The small molecule below binds the protein below.
Small molecule (SMILES): CC(=O)N[C@@H]1[C@@H](O)[C@H](O)[C@@H](CO)O[C@H]1O

Sequence of chain 1.A:
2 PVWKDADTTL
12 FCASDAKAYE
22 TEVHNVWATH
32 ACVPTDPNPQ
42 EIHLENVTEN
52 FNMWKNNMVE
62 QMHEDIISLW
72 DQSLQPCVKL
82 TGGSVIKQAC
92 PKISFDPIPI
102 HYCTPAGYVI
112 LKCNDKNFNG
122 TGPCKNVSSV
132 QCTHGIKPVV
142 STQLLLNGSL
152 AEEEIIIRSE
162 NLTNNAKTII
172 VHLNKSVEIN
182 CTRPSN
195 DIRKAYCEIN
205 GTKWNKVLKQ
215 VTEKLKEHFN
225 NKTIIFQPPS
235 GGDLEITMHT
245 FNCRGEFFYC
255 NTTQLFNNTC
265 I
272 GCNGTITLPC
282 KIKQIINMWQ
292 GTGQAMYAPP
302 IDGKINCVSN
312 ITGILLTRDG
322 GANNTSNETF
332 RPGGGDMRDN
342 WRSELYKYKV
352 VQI

Binding-site contacts:
Ligand atom C1 contacts residue ASN165 of chain 1.A at 4.0 Å.
Ligand atom C2 contacts residue ASN162 of chain 1.A at 2.5 Å.
Ligand atom C6 contacts residue ASN165 of chain 1.A at 4.3 Å.
Ligand atom C3 contacts residue ASN162 of chain 1.A at 3.8 Å.
Ligand atom C7 contacts residue ASN162 of chain 1.A at 4.0 Å.
Ligand atom C4 contacts residue NAG1 of chain 1.M at 4.4 Å.
Ligand atom C5 contacts residue ASN162 of chain 1.A at 3.6 Å.
Ligand atom C6 contacts residue NAG1 of chain 1.M at 3.0 Å.
Ligand atom C6 contacts residue THR164 of chain 1.A at 4.0 Å.
Ligand atom C4 contacts residue ASN162 of chain 1.A at 4.2 Å.
Ligand atom O4 contacts residue NAG1 of chain 1.M at 3.8 Å.
Ligand atom C5 contacts residue THR164 of chain 1.A at 4.0 Å.
Ligand atom C1 contacts residue ASN162 of chain 1.A at 1.4 Å.
Ligand atom O7 contacts residue ASN162 of chain 1.A at 4.4 Å.
Ligand atom C5 contacts residue NAG1 of chain 1.M at 3.7 Å.
Ligand atom O5 contacts residue ASN165 of chain 1.A at 3.4 Å.
Ligand atom O6 contacts residue NAG1 of chain 1.M at 4.1 Å.
Ligand atom C1 contacts residue THR164 of chain 1.A at 4.2 Å.
Ligand atom O6 contacts residue ASN165 of chain 1.A at 4.0 Å.
Ligand atom N2 contacts residue ASN162 of chain 1.A at 3.0 Å (h-bond).
Ligand atom O5 contacts residue ASN162 of chain 1.A at 2.3 Å (h-bond).
Ligand atom O5 contacts residue THR164 of chain 1.A at 4.0 Å.